Sequence of chain 2.A:
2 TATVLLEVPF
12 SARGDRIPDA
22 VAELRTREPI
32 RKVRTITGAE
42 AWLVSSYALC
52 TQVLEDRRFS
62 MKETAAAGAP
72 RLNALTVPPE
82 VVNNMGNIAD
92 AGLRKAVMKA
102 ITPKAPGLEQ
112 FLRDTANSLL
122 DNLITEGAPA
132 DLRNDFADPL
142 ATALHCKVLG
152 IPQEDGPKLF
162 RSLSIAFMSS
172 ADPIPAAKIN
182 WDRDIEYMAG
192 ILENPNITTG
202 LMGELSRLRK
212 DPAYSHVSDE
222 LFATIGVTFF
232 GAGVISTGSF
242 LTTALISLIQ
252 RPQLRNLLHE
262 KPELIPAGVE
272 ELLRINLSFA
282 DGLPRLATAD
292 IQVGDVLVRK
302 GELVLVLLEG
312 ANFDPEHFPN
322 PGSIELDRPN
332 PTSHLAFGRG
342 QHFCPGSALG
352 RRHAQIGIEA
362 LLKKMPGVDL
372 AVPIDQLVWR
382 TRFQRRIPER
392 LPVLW

Binding-site contacts:
Ligand atom CAG contacts residue GLN385 of chain 2.A at 3.6 Å.
Ligand atom CAJ contacts residue SO41 of chain 2.F at 3.5 Å.
Ligand atom NAL contacts residue PHE168 of chain 2.A at 3.3 Å.
Ligand atom OAA contacts residue ASN85 of chain 2.A at 3.1 Å (h-bond).
Ligand atom NAL contacts residue SO41 of chain 2.F at 4.3 Å.
Ligand atom NAH contacts residue ALA167 of chain 2.A at 3.5 Å (h-bond).
Ligand atom CAC contacts residue VAL82 of chain 2.A at 4.4 Å (hydrophobic).
Ligand atom CAB contacts residue ASN85 of chain 2.A at 4.4 Å.
Ligand atom NAH contacts residue THR77 of chain 2.A at 3.8 Å.
Ligand atom CAB contacts residue THR229 of chain 2.A at 3.7 Å.
Ligand atom OAA contacts residue HEM1 of chain 2.B at 3.7 Å.
Ligand atom CAJ contacts residue ASN85 of chain 2.A at 4.0 Å.
Ligand atom CAJ contacts residue THR229 of chain 2.A at 4.3 Å.
Ligand atom CAK contacts residue PHE168 of chain 2.A at 4.0 Å (hydrophobic).
Ligand atom CAF contacts residue GLN385 of chain 2.A at 4.3 Å.
Ligand atom CAC contacts residue SO41 of chain 2.F at 3.6 Å.
Ligand atom CAF contacts residue PHE168 of chain 2.A at 3.0 Å (hydrophobic).
Ligand atom CAD contacts residue THR229 of chain 2.A at 4.1 Å.
Ligand atom OAA contacts residue SO41 of chain 2.F at 4.2 Å.
Ligand atom CAB contacts residue ALA233 of chain 2.A at 3.9 Å (hydrophobic).
Ligand atom NAI contacts residue PHE168 of chain 2.A at 2.9 Å.
Ligand atom NAH contacts residue GLN385 of chain 2.A at 3.2 Å (h-bond).
Ligand atom CAJ contacts residue HEM1 of chain 2.B at 4.4 Å.
Ligand atom CAD contacts residue PHE168 of chain 2.A at 3.9 Å (hydrophobic).
Ligand atom NAH contacts residue PHE168 of chain 2.A at 3.1 Å.
Ligand atom CAF contacts residue ALA167 of chain 2.A at 3.2 Å (hydrophobic).
Ligand atom CAB contacts residue SO41 of chain 2.F at 3.3 Å.
Ligand atom NAI contacts residue VAL78 of chain 2.A at 4.2 Å.
Ligand atom CAE contacts residue SO41 of chain 2.F at 3.7 Å.
Ligand atom CAD contacts residue ALA233 of chain 2.A at 3.9 Å (hydrophobic).
Ligand atom CAG contacts residue PHE168 of chain 2.A at 3.3 Å (hydrophobic).
Ligand atom NAI contacts residue ALA167 of chain 2.A at 4.5 Å.
Ligand atom CAF contacts residue THR77 of chain 2.A at 3.9 Å.
Ligand atom NAL contacts residue VAL78 of chain 2.A at 4.4 Å.
Ligand atom CAD contacts residue SO41 of chain 2.F at 3.4 Å.
Ligand atom CAK contacts residue SO41 of chain 2.F at 3.6 Å.
Ligand atom CAB contacts residue HEM1 of chain 2.B at 4.4 Å.

The small molecule below binds the protein below.
Small molecule (SMILES): Oc1ccc(-n2cncn2)cc1